This protein binds this small molecule.
Small molecule (SMILES): Cc1cn([C@H]2C[C@H](O[P](=O)(O)OC[C@H]3O[C@@H](n4cc(C)c(=O)[nH]c4=O)C[C@@H]3O)[C@@H](CO[P](=O)(O)O[C@H]3C[C@H](n4ccc(=O)[nH]c4=O)O[C@@H]3COP(=O)=O)O2)c(=O)[nH]c1=O

Sequence of chain 9.A:
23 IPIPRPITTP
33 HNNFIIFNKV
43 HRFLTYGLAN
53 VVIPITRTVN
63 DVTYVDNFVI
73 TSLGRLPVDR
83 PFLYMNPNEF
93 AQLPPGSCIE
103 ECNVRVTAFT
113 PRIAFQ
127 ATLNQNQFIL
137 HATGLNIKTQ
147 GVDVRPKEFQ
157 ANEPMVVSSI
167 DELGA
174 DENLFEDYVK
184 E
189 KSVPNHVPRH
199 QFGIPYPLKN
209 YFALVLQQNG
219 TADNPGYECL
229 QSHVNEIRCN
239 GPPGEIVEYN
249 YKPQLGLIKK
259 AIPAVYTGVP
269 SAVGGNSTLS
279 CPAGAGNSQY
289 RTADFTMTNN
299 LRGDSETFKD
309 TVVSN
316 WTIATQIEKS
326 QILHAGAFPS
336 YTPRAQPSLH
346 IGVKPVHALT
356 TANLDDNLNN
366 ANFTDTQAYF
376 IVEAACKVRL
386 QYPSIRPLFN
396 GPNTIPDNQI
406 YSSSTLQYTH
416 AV

Binding-site contacts:
Ligand atom OP2 contacts residue GLN252 of chain 9.A at 4.1 Å.
Ligand atom O4 contacts residue ALA259 of chain 9.A at 3.2 Å.
Ligand atom C3' contacts residue PHE333 of chain 9.A at 3.8 Å (hydrophobic).
Ligand atom O4' contacts residue PRO334 of chain 9.A at 4.0 Å.
Ligand atom OP2 contacts residue PHE333 of chain 9.A at 3.3 Å.
Ligand atom C2 contacts residue PRO334 of chain 9.A at 3.7 Å (hydrophobic).
Ligand atom C4' contacts residue LEU328 of chain 9.A at 4.1 Å (hydrophobic).
Ligand atom P contacts residue PHE333 of chain 9.A at 3.8 Å.
Ligand atom O5' contacts residue GLN252 of chain 9.A at 3.1 Å (h-bond).
Ligand atom C1' contacts residue LEU328 of chain 9.A at 3.9 Å (hydrophobic).
Ligand atom O4' contacts residue LEU328 of chain 9.A at 3.0 Å.
Ligand atom O5' contacts residue PHE333 of chain 9.A at 3.8 Å.
Ligand atom O3' contacts residue PHE333 of chain 9.A at 3.5 Å.
Ligand atom O5' contacts residue LEU328 of chain 9.A at 3.6 Å.
Ligand atom OP2 contacts residue GLU102 of chain 9.A at 3.5 Å (salt-bridge).
Ligand atom O2 contacts residue PRO334 of chain 9.A at 3.8 Å.
Ligand atom O4 contacts residue PRO334 of chain 9.A at 3.7 Å.
Ligand atom OP1 contacts residue GLN252 of chain 9.A at 3.7 Å.
Ligand atom O4 contacts residue GLY98 of chain 9.A at 2.8 Å (h-bond).
Ligand atom N3 contacts residue LEU328 of chain 9.A at 3.9 Å.
Ligand atom OP1 contacts residue ARG391 of chain 9.A at 3.8 Å.
Ligand atom C4 contacts residue GLY98 of chain 9.A at 3.2 Å.
Ligand atom C4 contacts residue PRO334 of chain 9.A at 3.6 Å (hydrophobic).
Ligand atom O4' contacts residue GLN252 of chain 9.A at 3.9 Å.
Ligand atom C5 contacts residue GLY98 of chain 9.A at 2.9 Å.
Ligand atom O2 contacts residue LEU328 of chain 9.A at 2.2 Å.
Ligand atom C7 contacts residue TYR336 of chain 9.A at 3.6 Å (hydrophobic).
Ligand atom N3 contacts residue PRO334 of chain 9.A at 3.5 Å.
Ligand atom C5' contacts residue GLN252 of chain 9.A at 3.4 Å.
Ligand atom C2' contacts residue LEU328 of chain 9.A at 3.7 Å (hydrophobic).
Ligand atom C6 contacts residue GLY98 of chain 9.A at 4.1 Å.
Ligand atom C2' contacts residue PHE333 of chain 9.A at 2.9 Å (hydrophobic).
Ligand atom C4' contacts residue GLN252 of chain 9.A at 3.5 Å.
Ligand atom C5' contacts residue PHE333 of chain 9.A at 3.2 Å (hydrophobic).
Ligand atom N1 contacts residue PHE333 of chain 9.A at 3.8 Å.
Ligand atom C6 contacts residue PHE333 of chain 9.A at 3.7 Å (hydrophobic).
Ligand atom C2 contacts residue LEU328 of chain 9.A at 3.0 Å (hydrophobic).
Ligand atom C1' contacts residue PHE333 of chain 9.A at 3.1 Å (hydrophobic).
Ligand atom N1 contacts residue LEU328 of chain 9.A at 3.8 Å.
Ligand atom OP2 contacts residue ARG391 of chain 9.A at 3.9 Å.